Binding-site contacts:
Ligand atom C3 contacts residue GLU172 of chain 1.N at 4.0 Å.
Ligand atom N3 contacts residue MN1 of chain 1.KC at 2.6 Å.
Ligand atom O5 contacts residue HIS54 of chain 1.N at 4.2 Å.
Ligand atom C6 contacts residue HIS169 of chain 1.N at 3.7 Å.
Ligand atom C6 contacts residue MN1 of chain 1.VB at 3.4 Å.
Ligand atom N3 contacts residue HIS169 of chain 1.N at 3.6 Å.
Ligand atom P6 contacts residue ARG98 of chain 1.C at 4.0 Å.
Ligand atom C4 contacts residue HIS73 of chain 1.U at 3.5 Å.
Ligand atom C3 contacts residue GLU20 of chain 1.U at 3.6 Å.
Ligand atom N1 contacts residue MN1 of chain 1.VB at 2.4 Å.
Ligand atom C3 contacts residue MN1 of chain 1.VB at 3.5 Å.
Ligand atom C5 contacts residue HIS73 of chain 1.U at 4.2 Å.
Ligand atom C2 contacts residue GLU20 of chain 1.U at 3.7 Å.
Ligand atom O1 contacts residue HIS73 of chain 1.U at 3.8 Å.
Ligand atom O1 contacts residue GLU172 of chain 1.N at 3.0 Å (salt-bridge).
Ligand atom O2 contacts residue GLU20 of chain 1.U at 3.9 Å.
Ligand atom O5 contacts residue ARG98 of chain 1.C at 3.7 Å.
Ligand atom O4 contacts residue ARG120 of chain 1.C at 3.4 Å (salt-bridge).
Ligand atom C6 contacts residue GLU172 of chain 1.N at 3.8 Å.
Ligand atom C6 contacts residue HIS168 of chain 1.N at 3.7 Å.
Ligand atom N1 contacts residue HIS73 of chain 1.U at 3.4 Å (h-bond).
Ligand atom C3 contacts residue HIS73 of chain 1.U at 3.5 Å.
Ligand atom C5 contacts residue GLU76 of chain 1.U at 3.8 Å.
Ligand atom O4 contacts residue ARG98 of chain 1.C at 3.4 Å (salt-bridge).
Ligand atom C1 contacts residue ARG120 of chain 1.C at 4.2 Å.
Ligand atom C6 contacts residue HIS73 of chain 1.U at 4.2 Å.
Ligand atom C4 contacts residue MN1 of chain 1.VB at 3.2 Å.
Ligand atom O1 contacts residue GLU20 of chain 1.U at 3.9 Å.
Ligand atom C6 contacts residue MN1 of chain 1.KC at 3.4 Å.
Ligand atom N1 contacts residue HIS168 of chain 1.N at 3.6 Å.
Ligand atom C5 contacts residue MN1 of chain 1.KC at 3.5 Å.
Ligand atom O5 contacts residue LYS176 of chain 1.N at 3.5 Å (salt-bridge).
Ligand atom C4 contacts residue GLU172 of chain 1.N at 3.9 Å.
Ligand atom O1 contacts residue HIS46 of chain 1.N at 4.0 Å.
Ligand atom P6 contacts residue LYS176 of chain 1.N at 4.3 Å.
Ligand atom O1 contacts residue MN1 of chain 1.VB at 3.1 Å.
Ligand atom C6 contacts residue HIS72 of chain 1.U at 3.7 Å.
Ligand atom N1 contacts residue GLU172 of chain 1.N at 3.1 Å (salt-bridge).
Ligand atom N3 contacts residue HIS72 of chain 1.U at 3.6 Å (h-bond).
Ligand atom N3 contacts residue GLU76 of chain 1.U at 3.6 Å.

Sequence of chain 1.C:
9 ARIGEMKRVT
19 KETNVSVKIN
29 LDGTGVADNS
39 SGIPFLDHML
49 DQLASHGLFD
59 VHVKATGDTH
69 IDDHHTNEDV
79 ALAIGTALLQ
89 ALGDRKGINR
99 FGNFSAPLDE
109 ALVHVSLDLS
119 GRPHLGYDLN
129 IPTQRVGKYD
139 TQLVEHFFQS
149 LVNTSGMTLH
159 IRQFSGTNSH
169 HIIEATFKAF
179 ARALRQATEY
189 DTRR

Sequence of chain 1.N:
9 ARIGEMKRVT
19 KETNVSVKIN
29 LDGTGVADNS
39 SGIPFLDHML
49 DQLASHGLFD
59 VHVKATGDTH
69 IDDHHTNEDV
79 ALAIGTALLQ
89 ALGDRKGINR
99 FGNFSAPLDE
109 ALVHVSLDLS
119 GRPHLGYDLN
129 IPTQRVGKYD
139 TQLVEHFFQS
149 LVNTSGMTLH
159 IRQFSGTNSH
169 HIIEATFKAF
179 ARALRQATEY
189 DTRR

Sequence of chain 1.U:
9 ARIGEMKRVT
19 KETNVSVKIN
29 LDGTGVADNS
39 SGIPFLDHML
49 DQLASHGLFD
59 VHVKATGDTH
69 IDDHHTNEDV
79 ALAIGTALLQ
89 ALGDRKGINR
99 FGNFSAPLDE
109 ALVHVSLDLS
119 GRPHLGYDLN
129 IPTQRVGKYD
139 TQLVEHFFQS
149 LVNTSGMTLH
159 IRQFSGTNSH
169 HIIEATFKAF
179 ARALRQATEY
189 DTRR

The small molecule below binds the protein below.
Small molecule (SMILES): O=P(O)(O)OC[C@H](O)[C@@H](O)c1cnc[nH]1